The protein below binds the small molecule below.
Small molecule (SMILES): Cc1ccccc1CNC(=O)[C@H]1N(C(=O)[C@@H](O)[C@H](Cc2ccccc2)NC(=O)c2cccc(O)c2C)CSC1(C)C

Sequence of chain 1.A:
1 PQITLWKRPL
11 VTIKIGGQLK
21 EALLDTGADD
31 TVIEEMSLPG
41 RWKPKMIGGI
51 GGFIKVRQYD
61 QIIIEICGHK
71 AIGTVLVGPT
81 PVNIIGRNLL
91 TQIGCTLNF

Binding-site contacts:
Ligand atom O23 contacts residue ALA28 of chain 1.A at 3.3 Å (h-bond).
Ligand atom O21 contacts residue ASP25 of chain 1.B at 2.6 Å (salt-bridge).
Ligand atom C29 contacts residue GLY48 of chain 1.A at 3.6 Å.
Ligand atom O10 contacts residue ILE50 of chain 1.A at 3.6 Å.
Ligand atom C40 contacts residue ILE47 of chain 1.A at 3.6 Å (hydrophobic).
Ligand atom C20 contacts residue ASP25 of chain 1.B at 3.1 Å.
Ligand atom C19 contacts residue GLY27 of chain 1.B at 3.6 Å.
Ligand atom C38 contacts residue ASP30 of chain 1.A at 3.4 Å.
Ligand atom C20 contacts residue ASP25 of chain 1.A at 3.6 Å.
Ligand atom C15 contacts residue ILE50 of chain 1.B at 3.5 Å (hydrophobic).
Ligand atom C25 contacts residue ASP25 of chain 1.B at 3.2 Å.
Ligand atom C18 contacts residue VAL82 of chain 1.A at 3.6 Å (hydrophobic).
Ligand atom N11 contacts residue GLY27 of chain 1.B at 3.0 Å (h-bond).
Ligand atom C4 contacts residue GLY48 of chain 1.B at 3.6 Å.
Ligand atom C1 contacts residue ASP30 of chain 1.B at 3.5 Å.
Ligand atom C16 contacts residue ILE50 of chain 1.B at 3.4 Å (hydrophobic).
Ligand atom C3 contacts residue ASP29 of chain 1.B at 3.6 Å.
Ligand atom C28 contacts residue LEU23 of chain 1.B at 3.4 Å (hydrophobic).
Ligand atom C34 contacts residue GLY48 of chain 1.A at 3.3 Å.
Ligand atom C5 contacts residue GLY48 of chain 1.B at 3.1 Å.
Ligand atom C37 contacts residue ASP30 of chain 1.A at 3.4 Å.
Ligand atom C8 contacts residue ALA28 of chain 1.B at 3.6 Å (hydrophobic).
Ligand atom O10 contacts residue GLY49 of chain 1.B at 3.6 Å.
Ligand atom C13 contacts residue GLY27 of chain 1.B at 3.6 Å.
Ligand atom C4 contacts residue ASP29 of chain 1.B at 3.5 Å.
Ligand atom O2 contacts residue ASP30 of chain 1.B at 2.7 Å (salt-bridge).
Ligand atom O21 contacts residue GLY27 of chain 1.B at 2.9 Å.
Ligand atom C22 contacts residue ASP25 of chain 1.A at 3.5 Å.
Ligand atom C16 contacts residue GLY49 of chain 1.B at 3.3 Å.
Ligand atom C25 contacts residue ILE84 of chain 1.B at 3.6 Å (hydrophobic).
Ligand atom C22 contacts residue ASP25 of chain 1.B at 3.3 Å.
Ligand atom O23 contacts residue GLY27 of chain 1.A at 3.2 Å.
Ligand atom C13 contacts residue ASP25 of chain 1.A at 3.4 Å.
Ligand atom C12 contacts residue GLY27 of chain 1.B at 3.6 Å.
Ligand atom O23 contacts residue ASP25 of chain 1.A at 2.6 Å (salt-bridge).
Ligand atom O32 contacts residue ILE50 of chain 1.B at 3.5 Å.
Ligand atom O21 contacts residue ALA28 of chain 1.B at 3.4 Å (h-bond).
Ligand atom O21 contacts residue ASP25 of chain 1.A at 2.9 Å (salt-bridge).
Ligand atom C3 contacts residue ASP30 of chain 1.B at 3.4 Å.
Ligand atom C28 contacts residue GLY27 of chain 1.A at 3.6 Å.

Sequence of chain 1.B:
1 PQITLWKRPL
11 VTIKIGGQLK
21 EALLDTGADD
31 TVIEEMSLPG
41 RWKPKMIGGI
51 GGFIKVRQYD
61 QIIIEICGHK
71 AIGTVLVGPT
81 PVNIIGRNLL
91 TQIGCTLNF